A small-molecule ligand and the protein it binds are described below.
Small molecule (SMILES): COCOc1c(Br)cc(Br)cc1CNC(=O)c1ccccc1[N+](=O)[O-]

Sequence of chain 1.B:
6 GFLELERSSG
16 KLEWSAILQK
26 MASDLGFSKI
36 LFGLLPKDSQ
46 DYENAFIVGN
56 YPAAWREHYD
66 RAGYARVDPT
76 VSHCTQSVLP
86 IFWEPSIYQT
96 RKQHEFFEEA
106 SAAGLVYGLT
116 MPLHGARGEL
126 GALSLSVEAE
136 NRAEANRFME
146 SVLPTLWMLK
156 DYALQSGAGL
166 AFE

Binding-site contacts:
Ligand atom C10 contacts residue TRP88 of chain 1.B at 3.5 Å (hydrophobic).
Ligand atom O19 contacts residue TRP60 of chain 1.B at 3.2 Å (h-bond).
Ligand atom C12 contacts residue TRP88 of chain 1.B at 3.4 Å (hydrophobic).
Ligand atom C3 contacts residue TYR64 of chain 1.B at 3.5 Å (hydrophobic).
Ligand atom O17 contacts residue SER129 of chain 1.B at 3.3 Å.
Ligand atom C13 contacts residue TYR93 of chain 1.B at 3.3 Å (hydrophobic).
Ligand atom O17 contacts residue TRP88 of chain 1.B at 3.6 Å.
Ligand atom C4 contacts residue TYR64 of chain 1.B at 3.5 Å (hydrophobic).
Ligand atom C13 contacts residue PHE101 of chain 1.B at 3.6 Å (hydrophobic).
Ligand atom O18 contacts residue TRP60 of chain 1.B at 2.9 Å (h-bond).
Ligand atom C21 contacts residue TYR64 of chain 1.B at 3.3 Å (hydrophobic).
Ligand atom O25 contacts residue VAL76 of chain 1.B at 3.7 Å.
Ligand atom C1 contacts residue TYR64 of chain 1.B at 3.7 Å (hydrophobic).
Ligand atom BR2 contacts residue TRP60 of chain 1.B at 3.3 Å.
Ligand atom C4 contacts residue LEU36 of chain 1.B at 3.5 Å (hydrophobic).
Ligand atom C11 contacts residue THR75 of chain 1.B at 3.7 Å.
Ligand atom C5 contacts residue TYR64 of chain 1.B at 3.5 Å (hydrophobic).
Ligand atom C13 contacts residue TRP88 of chain 1.B at 3.6 Å (hydrophobic).
Ligand atom C14 contacts residue PHE101 of chain 1.B at 3.7 Å (hydrophobic).
Ligand atom C8 contacts residue ALA127 of chain 1.B at 3.7 Å (hydrophobic).
Ligand atom C12 contacts residue TYR93 of chain 1.B at 3.7 Å (hydrophobic).
Ligand atom BR2 contacts residue TYR64 of chain 1.B at 3.5 Å.
Ligand atom C15 contacts residue PHE101 of chain 1.B at 3.8 Å (hydrophobic).
Ligand atom C14 contacts residue ALA105 of chain 1.B at 3.8 Å (hydrophobic).
Ligand atom O19 contacts residue ALA105 of chain 1.B at 3.7 Å.
Ligand atom N8 contacts residue ASP73 of chain 1.B at 2.9 Å (salt-bridge).
Ligand atom O19 contacts residue LEU110 of chain 1.B at 3.2 Å.
Ligand atom C5 contacts residue LEU36 of chain 1.B at 3.8 Å (hydrophobic).
Ligand atom O18 contacts residue TYR56 of chain 1.B at 3.4 Å.
Ligand atom C2 contacts residue LEU36 of chain 1.B at 3.8 Å (hydrophobic).
Ligand atom O17 contacts residue TYR56 of chain 1.B at 2.7 Å (h-bond).
Ligand atom C3 contacts residue LEU36 of chain 1.B at 3.5 Å (hydrophobic).
Ligand atom C7 contacts residue SER129 of chain 1.B at 3.6 Å.
Ligand atom C8 contacts residue THR75 of chain 1.B at 3.6 Å.
Ligand atom C2 contacts residue TYR64 of chain 1.B at 3.6 Å (hydrophobic).
Ligand atom N16 contacts residue TRP60 of chain 1.B at 3.4 Å (h-bond).
Ligand atom C21 contacts residue VAL76 of chain 1.B at 3.7 Å (hydrophobic).
Ligand atom C7 contacts residue ASP73 of chain 1.B at 3.4 Å.
Ligand atom C11 contacts residue TRP88 of chain 1.B at 3.4 Å (hydrophobic).
Ligand atom C15 contacts residue TRP88 of chain 1.B at 3.8 Å (hydrophobic).